A small-molecule ligand and the protein it binds are described below.
Small molecule (SMILES): CC(=O)N[C@@H]1[C@@H](O)[C@H](O)[C@@H](CO)O[C@H]1O

Sequence of chain 1.G:
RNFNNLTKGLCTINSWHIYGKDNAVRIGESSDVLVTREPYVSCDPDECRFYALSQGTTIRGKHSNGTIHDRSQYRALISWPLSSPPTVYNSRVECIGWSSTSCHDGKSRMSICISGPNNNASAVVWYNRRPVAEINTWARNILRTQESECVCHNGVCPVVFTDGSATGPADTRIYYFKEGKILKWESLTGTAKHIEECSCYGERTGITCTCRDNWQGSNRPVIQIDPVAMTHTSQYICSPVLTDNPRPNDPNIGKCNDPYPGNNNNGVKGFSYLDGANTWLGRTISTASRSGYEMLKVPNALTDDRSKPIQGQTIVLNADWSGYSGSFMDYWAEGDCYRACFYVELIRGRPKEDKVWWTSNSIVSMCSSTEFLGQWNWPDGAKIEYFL

Binding-site contacts:
Ligand atom C2 contacts residue ASN195 of chain 1.G at 3.9 Å.
Ligand atom N2 contacts residue PHE44 of chain 1.G at 4.5 Å.
Ligand atom N2 contacts residue ASN195 of chain 1.G at 3.7 Å.
Ligand atom C7 contacts residue PHE44 of chain 1.G at 4.2 Å (hydrophobic).
Ligand atom C5 contacts residue ASN46 of chain 1.G at 3.7 Å.
Ligand atom C3 contacts residue ASN195 of chain 1.G at 3.7 Å.
Ligand atom C1 contacts residue ASN195 of chain 1.G at 3.7 Å.
Ligand atom C7 contacts residue ASN46 of chain 1.G at 3.4 Å.
Ligand atom C3 contacts residue ASN46 of chain 1.G at 3.6 Å.
Ligand atom C4 contacts residue ASN46 of chain 1.G at 4.2 Å.
Ligand atom C5 contacts residue ASN195 of chain 1.G at 4.0 Å.
Ligand atom O5 contacts residue ASN46 of chain 1.G at 2.4 Å (h-bond).
Ligand atom C7 contacts residue ASN43 of chain 1.G at 4.5 Å.
Ligand atom C1 contacts residue ASN46 of chain 1.G at 1.4 Å.
Ligand atom C8 contacts residue ASN46 of chain 1.G at 4.2 Å.
Ligand atom N2 contacts residue ASN46 of chain 1.G at 2.8 Å (h-bond).
Ligand atom O3 contacts residue ASN195 of chain 1.G at 4.5 Å.
Ligand atom C8 contacts residue ASN43 of chain 1.G at 3.5 Å.
Ligand atom O7 contacts residue ASN46 of chain 1.G at 3.6 Å.
Ligand atom C2 contacts residue ASN46 of chain 1.G at 2.4 Å.
Ligand atom C8 contacts residue PHE44 of chain 1.G at 3.1 Å (hydrophobic).